Binding-site contacts:
Ligand atom C5 contacts residue GLU208 of chain 8.A at 3.4 Å.
Ligand atom C4' contacts residue DC1 of chain 8.H at 2.8 Å.
Ligand atom OP2 contacts residue ARG425 of chain 9.A at 3.8 Å.
Ligand atom OP2 contacts residue ASP426 of chain 9.A at 2.8 Å (salt-bridge).
Ligand atom O5' contacts residue ARG28 of chain 8.C at 3.4 Å.
Ligand atom OP2 contacts residue DC1 of chain 8.H at 2.0 Å.
Ligand atom O4' contacts residue ARG425 of chain 9.A at 3.7 Å.
Ligand atom C4 contacts residue GLU208 of chain 8.A at 3.4 Å.
Ligand atom C5' contacts residue ARG28 of chain 8.C at 3.1 Å.
Ligand atom P contacts residue DC1 of chain 8.H at 2.5 Å.
Ligand atom C1' contacts residue PHE212 of chain 8.A at 3.6 Å (hydrophobic).
Ligand atom OP2 contacts residue THR423 of chain 9.A at 2.9 Å.
Ligand atom O3' contacts residue ARG425 of chain 9.A at 3.8 Å.
Ligand atom C4 contacts residue ARG425 of chain 9.A at 3.6 Å.
Ligand atom C2 contacts residue ARG425 of chain 9.A at 3.1 Å.
Ligand atom N1 contacts residue ARG425 of chain 9.A at 3.6 Å (salt-bridge).
Ligand atom O5' contacts residue TYR31 of chain 8.C at 3.4 Å (h-bond).
Ligand atom C5' contacts residue TYR31 of chain 8.C at 2.9 Å (hydrophobic).
Ligand atom N1 contacts residue GLU208 of chain 8.A at 1.5 Å (salt-bridge).
Ligand atom O3' contacts residue DC1 of chain 8.E at 3.3 Å.
Ligand atom O4' contacts residue PHE212 of chain 8.A at 3.4 Å.
Ligand atom O5' contacts residue DC1 of chain 8.H at 2.6 Å.
Ligand atom N3 contacts residue PHE212 of chain 8.A at 2.9 Å.
Ligand atom C2 contacts residue PHE212 of chain 8.A at 3.8 Å (hydrophobic).
Ligand atom C1' contacts residue DC1 of chain 8.E at 3.6 Å.
Ligand atom N6 contacts residue GLU208 of chain 8.A at 3.4 Å (salt-bridge).
Ligand atom C3' contacts residue DC1 of chain 8.E at 2.9 Å.
Ligand atom OP1 contacts residue GLY34 of chain 8.C at 3.8 Å.
Ligand atom O5' contacts residue ARG425 of chain 9.A at 2.8 Å.
Ligand atom C2 contacts residue GLU208 of chain 8.A at 1.6 Å.
Ligand atom N3 contacts residue ARG425 of chain 9.A at 3.1 Å (salt-bridge).
Ligand atom C1' contacts residue ALA27 of chain 8.C at 3.8 Å (hydrophobic).
Ligand atom C6 contacts residue GLU208 of chain 8.A at 2.6 Å.
Ligand atom C5' contacts residue DC1 of chain 8.H at 2.3 Å.
Ligand atom P contacts residue ARG425 of chain 9.A at 3.5 Å.
Ligand atom OP1 contacts residue ARG28 of chain 8.C at 3.2 Å (salt-bridge).
Ligand atom O3' contacts residue THR423 of chain 9.A at 3.8 Å.
Ligand atom O3' contacts residue ARG28 of chain 8.C at 3.5 Å (salt-bridge).
Ligand atom C2' contacts residue DC1 of chain 8.E at 2.2 Å.
Ligand atom N3 contacts residue GLU208 of chain 8.A at 2.7 Å (salt-bridge).

Sequence of chain 8.C:
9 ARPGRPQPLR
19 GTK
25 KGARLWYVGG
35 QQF

Sequence of chain 8.A:
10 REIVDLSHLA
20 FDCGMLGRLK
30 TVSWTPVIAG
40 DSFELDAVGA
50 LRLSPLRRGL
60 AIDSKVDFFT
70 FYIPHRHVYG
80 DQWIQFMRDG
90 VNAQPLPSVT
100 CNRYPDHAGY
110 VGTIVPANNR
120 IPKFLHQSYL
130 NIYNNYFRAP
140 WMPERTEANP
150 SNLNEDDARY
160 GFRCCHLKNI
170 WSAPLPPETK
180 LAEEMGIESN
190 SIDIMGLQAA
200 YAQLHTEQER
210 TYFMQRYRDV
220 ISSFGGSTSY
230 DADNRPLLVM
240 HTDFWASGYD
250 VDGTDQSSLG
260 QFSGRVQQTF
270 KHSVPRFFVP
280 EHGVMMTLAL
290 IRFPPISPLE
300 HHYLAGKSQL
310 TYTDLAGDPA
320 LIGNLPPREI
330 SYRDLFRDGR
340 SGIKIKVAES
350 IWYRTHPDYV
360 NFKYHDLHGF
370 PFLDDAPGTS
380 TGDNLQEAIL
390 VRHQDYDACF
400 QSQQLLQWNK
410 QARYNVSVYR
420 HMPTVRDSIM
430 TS

Sequence of chain 9.A:
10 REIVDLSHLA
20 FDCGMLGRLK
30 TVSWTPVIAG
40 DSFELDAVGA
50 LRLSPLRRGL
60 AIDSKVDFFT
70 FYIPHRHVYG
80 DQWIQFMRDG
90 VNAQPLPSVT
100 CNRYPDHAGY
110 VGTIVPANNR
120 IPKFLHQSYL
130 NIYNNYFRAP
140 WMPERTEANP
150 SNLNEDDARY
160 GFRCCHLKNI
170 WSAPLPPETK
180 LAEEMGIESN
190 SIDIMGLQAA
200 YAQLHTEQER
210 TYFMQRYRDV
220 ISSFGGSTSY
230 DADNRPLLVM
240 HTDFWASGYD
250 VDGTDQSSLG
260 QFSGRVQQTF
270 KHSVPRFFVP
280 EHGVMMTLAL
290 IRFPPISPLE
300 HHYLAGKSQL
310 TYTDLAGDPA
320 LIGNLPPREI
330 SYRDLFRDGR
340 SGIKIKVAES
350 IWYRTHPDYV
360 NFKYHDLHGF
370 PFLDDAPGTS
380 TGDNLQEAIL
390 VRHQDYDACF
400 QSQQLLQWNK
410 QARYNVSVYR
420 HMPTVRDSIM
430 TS

A small-molecule ligand and the protein it binds are described below.
Small molecule (SMILES): Nc1ncnc2c1N1CN2[C@H]2C[C@]3(OP3(O)(O)OC[C@H]3OCC[C@@H]3O[P](=O)(O)OC[C@H]3O[C@@H]1C[C@@H]3O)[C@@H](CO[P](=O)(O)O[C@H]1CCO[C@@H]1COP(=O)=O)O2